Binding-site contacts:
Ligand atom C35 contacts residue GLU138 of chain 1.B at 3.6 Å.
Ligand atom N15 contacts residue LYS103 of chain 1.A at 3.0 Å (salt-bridge).
Ligand atom C01 contacts residue TRP231 of chain 1.A at 3.7 Å (hydrophobic).
Ligand atom N06 contacts residue LEU236 of chain 1.A at 3.8 Å.
Ligand atom N15 contacts residue ASN105 of chain 1.A at 3.7 Å.
Ligand atom N06 contacts residue TRP231 of chain 1.A at 3.7 Å.
Ligand atom N15 contacts residue LEU102 of chain 1.A at 3.8 Å.
Ligand atom C36 contacts residue GLU138 of chain 1.B at 3.7 Å.
Ligand atom C09 contacts residue TYR190 of chain 1.A at 3.3 Å (hydrophobic).
Ligand atom C01 contacts residue TYR183 of chain 1.A at 3.8 Å (hydrophobic).
Ligand atom C05 contacts residue PHE229 of chain 1.A at 3.6 Å (hydrophobic).
Ligand atom N06 contacts residue PHE229 of chain 1.A at 3.0 Å.
Ligand atom C30 contacts residue LEU236 of chain 1.A at 3.8 Å (hydrophobic).
Ligand atom C35 contacts residue VAL181 of chain 1.A at 3.4 Å (hydrophobic).
Ligand atom C22 contacts residue PRO238 of chain 1.A at 3.6 Å (hydrophobic).
Ligand atom N06 contacts residue TYR190 of chain 1.A at 3.6 Å.
Ligand atom O11 contacts residue TYR183 of chain 1.A at 3.2 Å.
Ligand atom C08 contacts residue TYR190 of chain 1.A at 3.6 Å (hydrophobic).
Ligand atom C05 contacts residue LEU236 of chain 1.A at 3.5 Å (hydrophobic).
Ligand atom C05 contacts residue TYR190 of chain 1.A at 3.8 Å (hydrophobic).
Ligand atom C23 contacts residue LYS106 of chain 1.A at 3.8 Å.
Ligand atom O28 contacts residue VAL108 of chain 1.A at 3.4 Å (h-bond).
Ligand atom C04 contacts residue LEU236 of chain 1.A at 3.8 Å (hydrophobic).
Ligand atom C17 contacts residue LYS103 of chain 1.A at 3.2 Å.
Ligand atom C23 contacts residue ASN105 of chain 1.A at 3.5 Å.
Ligand atom C29 contacts residue PHE229 of chain 1.A at 3.5 Å (hydrophobic).
Ligand atom C30 contacts residue PHE229 of chain 1.A at 3.3 Å (hydrophobic).
Ligand atom C10 contacts residue TYR183 of chain 1.A at 3.7 Å (hydrophobic).
Ligand atom C07 contacts residue TYR190 of chain 1.A at 3.6 Å (hydrophobic).
Ligand atom C20 contacts residue LEU236 of chain 1.A at 3.7 Å (hydrophobic).
Ligand atom C20 contacts residue HIS237 of chain 1.A at 3.6 Å.
Ligand atom S37 contacts residue GLU138 of chain 1.B at 3.8 Å.
Ligand atom C34 contacts residue VAL181 of chain 1.A at 3.6 Å (hydrophobic).
Ligand atom S25 contacts residue LYS106 of chain 1.A at 3.8 Å.
Ligand atom C18 contacts residue TYR320 of chain 1.A at 3.4 Å (hydrophobic).
Ligand atom O28 contacts residue LYS106 of chain 1.A at 3.4 Å (salt-bridge).
Ligand atom C22 contacts residue ASN105 of chain 1.A at 3.5 Å.
Ligand atom N26 contacts residue PRO238 of chain 1.A at 3.8 Å.
Ligand atom N26 contacts residue LYS106 of chain 1.A at 3.2 Å (salt-bridge).
Ligand atom C16 contacts residue LYS103 of chain 1.A at 3.7 Å.

This protein binds this small molecule.
Small molecule (SMILES): Cc1cc(C#N)cc(C)c1Oc1nc(NC2CCN(Cc3ccc(S(N)(=O)=O)cc3)CC2)nc2ccsc12

Sequence of chain 1.A:
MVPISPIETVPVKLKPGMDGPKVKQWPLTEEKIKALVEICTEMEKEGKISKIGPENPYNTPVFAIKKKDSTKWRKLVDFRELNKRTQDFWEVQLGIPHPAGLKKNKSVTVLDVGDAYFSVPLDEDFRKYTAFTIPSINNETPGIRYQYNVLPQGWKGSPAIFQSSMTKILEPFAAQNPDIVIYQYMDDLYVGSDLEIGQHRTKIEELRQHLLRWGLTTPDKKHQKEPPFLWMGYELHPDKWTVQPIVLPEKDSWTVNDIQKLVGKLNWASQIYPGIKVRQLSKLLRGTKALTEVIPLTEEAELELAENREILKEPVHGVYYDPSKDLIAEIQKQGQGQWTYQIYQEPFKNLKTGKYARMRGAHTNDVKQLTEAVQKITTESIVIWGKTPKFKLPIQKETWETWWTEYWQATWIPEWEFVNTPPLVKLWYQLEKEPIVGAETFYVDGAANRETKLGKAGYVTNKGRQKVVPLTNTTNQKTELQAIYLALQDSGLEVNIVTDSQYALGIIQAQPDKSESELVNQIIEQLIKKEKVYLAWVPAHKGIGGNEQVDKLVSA

Sequence of chain 1.B:
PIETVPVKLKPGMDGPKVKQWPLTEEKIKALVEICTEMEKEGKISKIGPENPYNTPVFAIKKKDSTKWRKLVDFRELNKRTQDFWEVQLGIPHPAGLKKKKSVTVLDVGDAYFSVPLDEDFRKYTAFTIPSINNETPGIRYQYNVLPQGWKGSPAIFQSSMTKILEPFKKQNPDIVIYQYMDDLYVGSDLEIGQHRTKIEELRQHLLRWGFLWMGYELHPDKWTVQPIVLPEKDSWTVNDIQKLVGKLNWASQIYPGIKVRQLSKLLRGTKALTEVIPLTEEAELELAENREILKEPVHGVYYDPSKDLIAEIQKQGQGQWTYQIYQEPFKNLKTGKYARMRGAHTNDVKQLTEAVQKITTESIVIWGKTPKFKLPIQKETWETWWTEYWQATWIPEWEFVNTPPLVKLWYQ